The small molecule below binds the protein below.
Small molecule (SMILES): CC(=O)N[C@@H]1[C@@H](O)[C@H](O)[C@@H](CO)O[C@H]1O

Binding-site contacts:
Ligand atom O5 contacts residue ASN38 of chain 1.A at 2.4 Å (h-bond).
Ligand atom N2 contacts residue ASN38 of chain 1.A at 3.6 Å (h-bond).
Ligand atom C7 contacts residue ASN38 of chain 1.A at 4.0 Å.
Ligand atom C4 contacts residue ASN38 of chain 1.A at 4.1 Å.
Ligand atom O7 contacts residue ASN38 of chain 1.A at 3.9 Å.
Ligand atom C1 contacts residue ASN38 of chain 1.A at 1.4 Å.
Ligand atom C3 contacts residue ASN38 of chain 1.A at 3.4 Å.
Ligand atom C5 contacts residue ASN38 of chain 1.A at 3.7 Å.
Ligand atom C2 contacts residue ASN38 of chain 1.A at 2.5 Å.
Ligand atom O3 contacts residue ASN38 of chain 1.A at 2.9 Å (h-bond).

Sequence of chain 1.A:
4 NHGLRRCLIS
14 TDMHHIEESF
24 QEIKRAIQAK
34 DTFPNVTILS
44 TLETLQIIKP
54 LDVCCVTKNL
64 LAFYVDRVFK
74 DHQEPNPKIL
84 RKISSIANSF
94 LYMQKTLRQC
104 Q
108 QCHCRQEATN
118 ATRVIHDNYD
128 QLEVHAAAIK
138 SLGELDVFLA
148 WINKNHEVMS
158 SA